Sequence of chain 1.B:
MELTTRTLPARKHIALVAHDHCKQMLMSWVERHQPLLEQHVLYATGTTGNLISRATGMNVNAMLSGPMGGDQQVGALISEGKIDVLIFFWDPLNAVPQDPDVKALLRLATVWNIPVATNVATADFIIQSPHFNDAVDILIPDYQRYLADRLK

This protein binds this small molecule.
Small molecule (SMILES): O=C(O)COP(=O)(O)O

Sequence of chain 1.E:
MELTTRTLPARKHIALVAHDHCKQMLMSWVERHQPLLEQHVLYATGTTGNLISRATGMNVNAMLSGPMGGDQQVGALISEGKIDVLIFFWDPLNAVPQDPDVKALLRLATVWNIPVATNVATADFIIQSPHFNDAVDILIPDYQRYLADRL

Binding-site contacts:
Ligand atom P contacts residue LYS23 of chain 1.E at 3.9 Å.
Ligand atom C1 contacts residue GLN98 of chain 1.E at 4.1 Å.
Ligand atom O1 contacts residue GLY66 of chain 1.E at 3.5 Å.
Ligand atom O4P contacts residue ALA18 of chain 1.E at 4.0 Å.
Ligand atom C1 contacts residue ASP71 of chain 1.E at 3.8 Å.
Ligand atom O4P contacts residue THR47 of chain 1.E at 3.3 Å (h-bond).
Ligand atom O4P contacts residue ARG150 of chain 1.B at 2.9 Å (salt-bridge).
Ligand atom C1 contacts residue GLY66 of chain 1.E at 3.6 Å.
Ligand atom P contacts residue GLY66 of chain 1.E at 4.0 Å.
Ligand atom O2 contacts residue GLY66 of chain 1.E at 3.9 Å.
Ligand atom P contacts residue THR47 of chain 1.E at 3.4 Å.
Ligand atom C2 contacts residue THR45 of chain 1.E at 3.4 Å.
Ligand atom P contacts residue ARG150 of chain 1.B at 4.1 Å.
Ligand atom O2 contacts residue ASP71 of chain 1.E at 2.9 Å (salt-bridge).
Ligand atom O3P contacts residue SER65 of chain 1.E at 2.7 Å (h-bond).
Ligand atom O2P contacts residue LYS23 of chain 1.E at 4.0 Å.
Ligand atom C2 contacts residue ALA18 of chain 1.E at 3.5 Å (hydrophobic).
Ligand atom O2 contacts residue HIS19 of chain 1.E at 4.1 Å.
Ligand atom O3P contacts residue THR47 of chain 1.E at 2.8 Å (h-bond).
Ligand atom O1P contacts residue GLY66 of chain 1.E at 3.0 Å (h-bond).
Ligand atom O4P contacts residue LYS23 of chain 1.E at 2.7 Å (salt-bridge).
Ligand atom O1 contacts residue GLN98 of chain 1.E at 3.0 Å (h-bond).
Ligand atom P contacts residue THR45 of chain 1.E at 3.6 Å.
Ligand atom O2P contacts residue THR45 of chain 1.E at 2.6 Å (h-bond).
Ligand atom C1 contacts residue VAL17 of chain 1.E at 4.0 Å (hydrophobic).
Ligand atom O1 contacts residue HIS19 of chain 1.E at 4.0 Å.
Ligand atom P contacts residue THR48 of chain 1.E at 3.9 Å.
Ligand atom O4P contacts residue ASP20 of chain 1.E at 4.0 Å.
Ligand atom C1 contacts residue HIS19 of chain 1.E at 4.1 Å.
Ligand atom P contacts residue SER65 of chain 1.E at 3.9 Å.
Ligand atom O2P contacts residue GLY46 of chain 1.E at 4.1 Å.
Ligand atom O2 contacts residue VAL17 of chain 1.E at 3.3 Å.
Ligand atom O3P contacts residue GLY46 of chain 1.E at 3.9 Å.
Ligand atom O2P contacts residue THR47 of chain 1.E at 3.4 Å (h-bond).
Ligand atom O1 contacts residue PRO67 of chain 1.E at 3.5 Å.
Ligand atom O2P contacts residue THR48 of chain 1.E at 2.9 Å (h-bond).
Ligand atom O3P contacts residue GLY66 of chain 1.E at 3.4 Å (h-bond).
Ligand atom C2 contacts residue GLY66 of chain 1.E at 4.1 Å.
Ligand atom O1P contacts residue THR45 of chain 1.E at 3.2 Å (h-bond).
Ligand atom C2 contacts residue VAL17 of chain 1.E at 3.9 Å (hydrophobic).